Sequence of chain 1.A:
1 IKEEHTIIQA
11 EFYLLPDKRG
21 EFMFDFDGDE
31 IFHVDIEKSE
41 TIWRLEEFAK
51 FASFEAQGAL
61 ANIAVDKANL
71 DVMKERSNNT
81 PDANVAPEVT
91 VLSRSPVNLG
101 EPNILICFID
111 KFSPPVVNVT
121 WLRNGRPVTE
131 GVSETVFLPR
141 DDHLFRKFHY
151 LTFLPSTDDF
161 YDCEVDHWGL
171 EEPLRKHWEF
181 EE

The protein below binds the small molecule below.
Small molecule (SMILES): CC(=O)N[C@@H]1[C@@H](O)[C@H](O)[C@@H](CO)O[C@H]1O

Binding-site contacts:
Ligand atom C2 contacts residue ASN78 of chain 1.A at 3.1 Å.
Ligand atom C8 contacts residue ASN78 of chain 1.A at 4.4 Å.
Ligand atom O7 contacts residue ASN78 of chain 1.A at 4.4 Å.
Ligand atom O6 contacts residue ASN78 of chain 1.A at 4.3 Å.
Ligand atom O5 contacts residue ASN78 of chain 1.A at 2.9 Å (h-bond).
Ligand atom C7 contacts residue ASN78 of chain 1.A at 4.0 Å.
Ligand atom C1 contacts residue ASN78 of chain 1.A at 2.8 Å.
Ligand atom C5 contacts residue ASN78 of chain 1.A at 4.2 Å.
Ligand atom C8 contacts residue VAL20 of chain 1.B at 4.3 Å (hydrophobic).
Ligand atom C8 contacts residue GLY21 of chain 1.B at 4.4 Å.
Ligand atom N2 contacts residue ASN78 of chain 1.A at 3.8 Å.
Ligand atom C8 contacts residue LEU19 of chain 1.B at 4.2 Å (hydrophobic).
Ligand atom O7 contacts residue GLY21 of chain 1.B at 4.2 Å.
Ligand atom C3 contacts residue ASN78 of chain 1.A at 4.4 Å.
Ligand atom C8 contacts residue VAL169 of chain 1.D at 4.4 Å (hydrophobic).

Sequence of chain 1.B:
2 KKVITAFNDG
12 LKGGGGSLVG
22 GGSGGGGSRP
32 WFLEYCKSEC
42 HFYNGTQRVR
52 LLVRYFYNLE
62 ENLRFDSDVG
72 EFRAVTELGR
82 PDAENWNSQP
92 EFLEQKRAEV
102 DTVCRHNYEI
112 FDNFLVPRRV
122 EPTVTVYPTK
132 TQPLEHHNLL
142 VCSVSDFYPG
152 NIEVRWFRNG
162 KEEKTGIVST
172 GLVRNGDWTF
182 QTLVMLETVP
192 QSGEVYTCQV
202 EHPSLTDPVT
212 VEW

Sequence of chain 1.D:
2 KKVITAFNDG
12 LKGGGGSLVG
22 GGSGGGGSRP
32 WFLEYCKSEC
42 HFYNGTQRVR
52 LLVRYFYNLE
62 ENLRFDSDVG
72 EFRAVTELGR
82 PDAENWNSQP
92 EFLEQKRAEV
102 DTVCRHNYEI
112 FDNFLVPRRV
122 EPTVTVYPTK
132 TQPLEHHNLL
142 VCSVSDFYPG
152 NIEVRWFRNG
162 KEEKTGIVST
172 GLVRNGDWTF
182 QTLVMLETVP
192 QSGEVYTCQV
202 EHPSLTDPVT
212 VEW